Sequence of chain 1.B:
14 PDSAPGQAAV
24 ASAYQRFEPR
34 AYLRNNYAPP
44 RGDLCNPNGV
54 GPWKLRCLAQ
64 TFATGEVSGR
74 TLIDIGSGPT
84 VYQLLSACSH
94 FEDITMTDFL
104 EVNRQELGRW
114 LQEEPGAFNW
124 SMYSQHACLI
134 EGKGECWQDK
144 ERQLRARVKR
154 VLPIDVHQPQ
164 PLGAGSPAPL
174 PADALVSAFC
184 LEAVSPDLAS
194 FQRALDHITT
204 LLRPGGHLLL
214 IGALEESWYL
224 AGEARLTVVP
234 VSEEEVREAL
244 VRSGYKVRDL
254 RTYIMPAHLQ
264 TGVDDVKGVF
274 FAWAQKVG

The protein below binds the small molecule below.
Small molecule (SMILES): Nc1nc2ccc(Cl)cc2[nH]1

Binding-site contacts:
Ligand atom NAA contacts residue GLU219 of chain 1.B at 3.5 Å (salt-bridge).
Ligand atom CAC contacts residue PHE182 of chain 1.B at 3.9 Å (hydrophobic).
Ligand atom NAG contacts residue ASN39 of chain 1.B at 3.9 Å.
Ligand atom CAD contacts residue TYR35 of chain 1.B at 4.2 Å (hydrophobic).
Ligand atom NAF contacts residue PHE182 of chain 1.B at 3.9 Å.
Ligand atom NAF contacts residue ASN39 of chain 1.B at 4.2 Å.
Ligand atom CAD contacts residue LYS57 of chain 1.B at 4.2 Å.
Ligand atom CLA contacts residue VAL53 of chain 1.B at 3.8 Å.
Ligand atom CAC contacts residue ASN39 of chain 1.B at 3.5 Å.
Ligand atom CAK contacts residue ASN39 of chain 1.B at 3.3 Å.
Ligand atom CAI contacts residue GLU219 of chain 1.B at 4.0 Å.
Ligand atom CAJ contacts residue ARG44 of chain 1.B at 4.3 Å.
Ligand atom CAE contacts residue PHE182 of chain 1.B at 3.9 Å (hydrophobic).
Ligand atom CAC contacts residue LYS57 of chain 1.B at 3.8 Å.
Ligand atom CAE contacts residue ARG44 of chain 1.B at 3.6 Å.
Ligand atom NAA contacts residue PHE182 of chain 1.B at 4.3 Å.
Ligand atom CLA contacts residue ARG44 of chain 1.B at 3.8 Å.
Ligand atom CAI contacts residue PHE182 of chain 1.B at 3.9 Å (hydrophobic).
Ligand atom CLA contacts residue VAL272 of chain 1.B at 4.1 Å.
Ligand atom CAI contacts residue TYR35 of chain 1.B at 4.0 Å (hydrophobic).
Ligand atom CAD contacts residue PHE182 of chain 1.B at 3.8 Å (hydrophobic).
Ligand atom CAD contacts residue ASN39 of chain 1.B at 3.3 Å.
Ligand atom CAE contacts residue ASP267 of chain 1.B at 3.9 Å.
Ligand atom CAE contacts residue ASN39 of chain 1.B at 3.7 Å.
Ligand atom NAG contacts residue PHE182 of chain 1.B at 3.6 Å.
Ligand atom CAK contacts residue PHE182 of chain 1.B at 3.7 Å (hydrophobic).
Ligand atom CAJ contacts residue ASP267 of chain 1.B at 4.1 Å.
Ligand atom CAH contacts residue ASN39 of chain 1.B at 3.7 Å.
Ligand atom CAJ contacts residue PHE182 of chain 1.B at 3.8 Å (hydrophobic).
Ligand atom CAH contacts residue PHE182 of chain 1.B at 4.1 Å (hydrophobic).
Ligand atom CAC contacts residue TYR40 of chain 1.B at 4.3 Å (hydrophobic).
Ligand atom NAG contacts residue TYR35 of chain 1.B at 3.0 Å (h-bond).
Ligand atom CAK contacts residue TYR35 of chain 1.B at 3.9 Å (hydrophobic).
Ligand atom CAH contacts residue ARG44 of chain 1.B at 3.7 Å.
Ligand atom NAA contacts residue TYR222 of chain 1.B at 3.6 Å.
Ligand atom NAF contacts residue ASP267 of chain 1.B at 3.9 Å.
Ligand atom NAF contacts residue GLU219 of chain 1.B at 3.7 Å.
Ligand atom CAD contacts residue TYR40 of chain 1.B at 3.6 Å (hydrophobic).
Ligand atom CAJ contacts residue ASN39 of chain 1.B at 3.5 Å.
Ligand atom CLA contacts residue MET258 of chain 1.B at 3.3 Å.